Sequence of chain 1.B:
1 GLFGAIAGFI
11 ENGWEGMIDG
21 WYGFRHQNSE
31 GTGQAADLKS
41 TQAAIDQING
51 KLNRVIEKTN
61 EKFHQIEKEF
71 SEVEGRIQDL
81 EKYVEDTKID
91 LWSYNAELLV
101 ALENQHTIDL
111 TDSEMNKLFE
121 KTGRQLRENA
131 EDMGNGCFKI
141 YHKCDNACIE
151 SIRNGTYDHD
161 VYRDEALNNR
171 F

A small-molecule ligand and the protein it binds are described below.
Small molecule (SMILES): CC(=O)N[C@@H]1[C@@H](O)[C@H](O)[C@@H](CO)O[C@H]1O

Binding-site contacts:
Ligand atom C6 contacts residue ALA147 of chain 1.B at 3.4 Å (hydrophobic).
Ligand atom C2 contacts residue ASN154 of chain 1.B at 2.4 Å.
Ligand atom O5 contacts residue THR156 of chain 1.B at 4.3 Å.
Ligand atom O5 contacts residue SER151 of chain 1.B at 4.0 Å.
Ligand atom C5 contacts residue ALA147 of chain 1.B at 4.4 Å (hydrophobic).
Ligand atom C8 contacts residue ASN154 of chain 1.B at 4.3 Å.
Ligand atom C4 contacts residue ASN154 of chain 1.B at 4.2 Å.
Ligand atom N2 contacts residue ASN154 of chain 1.B at 2.9 Å (h-bond).
Ligand atom N2 contacts residue THR156 of chain 1.B at 4.2 Å.
Ligand atom C1 contacts residue THR156 of chain 1.B at 3.6 Å.
Ligand atom O5 contacts residue ASN154 of chain 1.B at 2.4 Å (h-bond).
Ligand atom C1 contacts residue ASN154 of chain 1.B at 1.4 Å.
Ligand atom C3 contacts residue ASN154 of chain 1.B at 3.8 Å.
Ligand atom C6 contacts residue SER151 of chain 1.B at 4.3 Å.
Ligand atom C1 contacts residue GLU150 of chain 1.B at 4.3 Å.
Ligand atom C5 contacts residue ASN154 of chain 1.B at 3.7 Å.
Ligand atom C6 contacts residue GLU150 of chain 1.B at 3.8 Å.
Ligand atom C1 contacts residue SER151 of chain 1.B at 4.4 Å.
Ligand atom C5 contacts residue GLU150 of chain 1.B at 4.2 Å.
Ligand atom O6 contacts residue ALA147 of chain 1.B at 4.0 Å.
Ligand atom O6 contacts residue GLU150 of chain 1.B at 3.2 Å.
Ligand atom O7 contacts residue ASN154 of chain 1.B at 2.9 Å (h-bond).
Ligand atom C2 contacts residue THR156 of chain 1.B at 4.5 Å.
Ligand atom C7 contacts residue ASN154 of chain 1.B at 3.1 Å.
Ligand atom C8 contacts residue THR156 of chain 1.B at 4.4 Å.
Ligand atom O5 contacts residue GLU150 of chain 1.B at 3.3 Å.